The protein below binds the small molecule below.
Small molecule (SMILES): Nc1nc2c(ncn2[C@@H]2O[C@H](CO[P](=O)(O)O[P](=O)(O)NP(=O)(O)O)[C@@H](O)[C@H]2O)c(=O)[nH]1

Sequence of chain 1.A:
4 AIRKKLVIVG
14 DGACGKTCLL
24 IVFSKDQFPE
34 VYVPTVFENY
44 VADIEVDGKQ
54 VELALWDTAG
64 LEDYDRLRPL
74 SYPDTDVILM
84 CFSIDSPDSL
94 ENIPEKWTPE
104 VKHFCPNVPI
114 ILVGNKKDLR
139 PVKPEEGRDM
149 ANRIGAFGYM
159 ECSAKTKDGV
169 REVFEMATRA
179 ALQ

Binding-site contacts:
Ligand atom O1A contacts residue GLY18 of chain 1.A at 3.4 Å.
Ligand atom C2 contacts residue ASP121 of chain 1.A at 3.6 Å.
Ligand atom O3G contacts residue THR38 of chain 1.A at 3.1 Å (h-bond).
Ligand atom O3A contacts residue CYS17 of chain 1.A at 3.6 Å (h-bond).
Ligand atom O6 contacts residue SER161 of chain 1.A at 3.4 Å.
Ligand atom O1A contacts residue THR20 of chain 1.A at 3.1 Å (h-bond).
Ligand atom O1A contacts residue LYS19 of chain 1.A at 3.6 Å (salt-bridge).
Ligand atom O1B contacts residue LYS19 of chain 1.A at 2.9 Å (salt-bridge).
Ligand atom C6 contacts residue LYS119 of chain 1.A at 3.4 Å.
Ligand atom N3B contacts residue TYR35 of chain 1.A at 3.3 Å.
Ligand atom O6 contacts residue ALA162 of chain 1.A at 2.7 Å (h-bond).
Ligand atom O1B contacts residue ASP14 of chain 1.A at 3.6 Å.
Ligand atom O1G contacts residue GLY15 of chain 1.A at 3.5 Å.
Ligand atom O2B contacts residue MG1 of chain 1.E at 2.5 Å.
Ligand atom O2B contacts residue LYS19 of chain 1.A at 3.6 Å.
Ligand atom O3G contacts residue MG1 of chain 1.E at 2.5 Å.
Ligand atom O2G contacts residue THR38 of chain 1.A at 3.6 Å.
Ligand atom O2' contacts residue PHE31 of chain 1.A at 3.3 Å.
Ligand atom O3A contacts residue GLY18 of chain 1.A at 3.1 Å (h-bond).
Ligand atom O2A contacts residue TYR35 of chain 1.A at 3.2 Å.
Ligand atom O1G contacts residue GLY63 of chain 1.A at 3.0 Å (h-bond).
Ligand atom O1B contacts residue ALA16 of chain 1.A at 3.6 Å (h-bond).
Ligand atom O2G contacts residue TYR35 of chain 1.A at 2.8 Å (h-bond).
Ligand atom O2B contacts residue THR20 of chain 1.A at 2.6 Å (h-bond).
Ligand atom N2 contacts residue ASP121 of chain 1.A at 3.0 Å (salt-bridge).
Ligand atom O1B contacts residue CYS17 of chain 1.A at 3.3 Å (h-bond).
Ligand atom O3A contacts residue LYS19 of chain 1.A at 3.6 Å (salt-bridge).
Ligand atom N2 contacts residue LEU122 of chain 1.A at 3.2 Å.
Ligand atom N3B contacts residue ALA16 of chain 1.A at 3.0 Å (h-bond).
Ligand atom O1B contacts residue GLY18 of chain 1.A at 3.5 Å (h-bond).
Ligand atom O4' contacts residue LYS119 of chain 1.A at 3.3 Å (salt-bridge).
Ligand atom C5 contacts residue LYS119 of chain 1.A at 3.3 Å.
Ligand atom O3A contacts residue ALA16 of chain 1.A at 3.6 Å.
Ligand atom O6 contacts residue LYS163 of chain 1.A at 3.4 Å (salt-bridge).
Ligand atom O1A contacts residue CYS21 of chain 1.A at 2.8 Å (h-bond).
Ligand atom N9 contacts residue LYS119 of chain 1.A at 3.6 Å.
Ligand atom O1G contacts residue LYS19 of chain 1.A at 2.9 Å (salt-bridge).
Ligand atom O2G contacts residue PRO37 of chain 1.A at 3.4 Å.
Ligand atom C4 contacts residue PHE31 of chain 1.A at 3.5 Å (hydrophobic).
Ligand atom N1 contacts residue ASP121 of chain 1.A at 3.1 Å (salt-bridge).